Binding-site contacts:
Ligand atom CA contacts residue PHE176 of chain 1.A at 3.9 Å (hydrophobic).
Ligand atom N contacts residue LYS175 of chain 1.A at 4.0 Å.
Ligand atom C contacts residue LEU220 of chain 1.A at 4.2 Å (hydrophobic).
Ligand atom O contacts residue ILE178 of chain 1.A at 3.6 Å.
Ligand atom CG2 contacts residue TRP180 of chain 1.A at 4.1 Å (hydrophobic).
Ligand atom N contacts residue PHE176 of chain 1.A at 3.5 Å (h-bond).
Ligand atom CD2 contacts residue PRO177 of chain 1.A at 3.8 Å (hydrophobic).
Ligand atom CB contacts residue ALA174 of chain 1.A at 3.3 Å (hydrophobic).
Ligand atom C contacts residue PHE176 of chain 1.A at 4.0 Å (hydrophobic).
Ligand atom C contacts residue LEU220 of chain 1.A at 4.0 Å (hydrophobic).
Ligand atom C contacts residue ILE178 of chain 1.A at 4.3 Å (hydrophobic).
Ligand atom C contacts residue PHE176 of chain 1.A at 4.0 Å (hydrophobic).
Ligand atom CD2 contacts residue LYS175 of chain 1.A at 4.2 Å.
Ligand atom CG contacts residue PRO177 of chain 1.A at 4.5 Å (hydrophobic).
Ligand atom O contacts residue PRO177 of chain 1.A at 3.8 Å.
Ligand atom CG2 contacts residue ARG142 of chain 1.A at 4.2 Å.
Ligand atom CD1 contacts residue ARG142 of chain 1.A at 4.3 Å.
Ligand atom CG2 contacts residue PRO177 of chain 1.A at 3.6 Å (hydrophobic).
Ligand atom O contacts residue LEU220 of chain 1.A at 3.6 Å.
Ligand atom CE2 contacts residue PRO177 of chain 1.A at 4.0 Å (hydrophobic).
Ligand atom N contacts residue PRO177 of chain 1.A at 4.4 Å.
Ligand atom O contacts residue PHE176 of chain 1.A at 4.3 Å.
Ligand atom CB contacts residue LEU186 of chain 1.A at 3.4 Å (hydrophobic).
Ligand atom C contacts residue LEU220 of chain 1.A at 4.3 Å (hydrophobic).
Ligand atom CB contacts residue LYS175 of chain 1.A at 3.9 Å.
Ligand atom CA contacts residue LYS175 of chain 1.A at 4.2 Å.
Ligand atom O contacts residue ILE178 of chain 1.A at 3.5 Å.
Ligand atom CD2 contacts residue PHE176 of chain 1.A at 4.4 Å (hydrophobic).
Ligand atom CA contacts residue PHE176 of chain 1.A at 4.3 Å (hydrophobic).
Ligand atom CA contacts residue PRO177 of chain 1.A at 4.2 Å (hydrophobic).
Ligand atom C contacts residue PRO177 of chain 1.A at 4.2 Å (hydrophobic).
Ligand atom O contacts residue PHE176 of chain 1.A at 3.0 Å (h-bond).
Ligand atom O contacts residue LYS175 of chain 1.A at 3.7 Å.
Ligand atom CA contacts residue ALA174 of chain 1.A at 3.9 Å (hydrophobic).
Ligand atom CZ contacts residue ARG142 of chain 1.A at 4.2 Å.
Ligand atom O contacts residue LEU220 of chain 1.A at 3.4 Å.
Ligand atom C contacts residue LYS175 of chain 1.A at 3.9 Å.
Ligand atom CA contacts residue LYS175 of chain 1.A at 4.3 Å.
Ligand atom N contacts residue LYS175 of chain 1.A at 3.9 Å.
Ligand atom O contacts residue LEU220 of chain 1.A at 3.5 Å.

Sequence of chain 1.A:
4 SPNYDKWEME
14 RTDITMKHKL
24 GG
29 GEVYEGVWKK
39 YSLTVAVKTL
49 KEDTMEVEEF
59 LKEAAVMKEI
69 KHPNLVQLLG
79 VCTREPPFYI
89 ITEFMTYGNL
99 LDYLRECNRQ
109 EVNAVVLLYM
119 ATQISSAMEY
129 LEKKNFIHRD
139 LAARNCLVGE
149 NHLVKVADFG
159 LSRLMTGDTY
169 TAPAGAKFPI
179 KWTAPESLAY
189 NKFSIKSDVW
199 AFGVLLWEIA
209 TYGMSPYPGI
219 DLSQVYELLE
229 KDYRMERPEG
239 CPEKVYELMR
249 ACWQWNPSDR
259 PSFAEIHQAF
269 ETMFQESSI

This protein binds this small molecule.
Small molecule (SMILES): CC[C@H](C)[C@H](NC(=O)[C@H](C)NC(=O)[C@H](C)N)C(=O)N[C@@H](Cc1ccccc1)C(=O)NCC(=O)N[C@@H](C)C(=O)N[C@@H](C)C(=O)N[C@@H](C)C=O